Binding-site contacts:
Ligand atom OBL contacts residue GLY158 of chain 1.A at 3.0 Å (h-bond).
Ligand atom CBA contacts residue ARG176 of chain 1.A at 3.7 Å.
Ligand atom CA contacts residue ARG176 of chain 1.A at 3.7 Å.
Ligand atom CBG contacts residue ASP100 of chain 1.A at 3.4 Å.
Ligand atom CAJ contacts residue ALA178 of chain 1.A at 3.6 Å (hydrophobic).
Ligand atom OBL contacts residue LYS157 of chain 1.A at 3.5 Å.
Ligand atom OAK contacts residue ALA178 of chain 1.A at 3.2 Å (h-bond).
Ligand atom CBI contacts residue ARG176 of chain 1.A at 3.7 Å.
Ligand atom OAP contacts residue HIS78 of chain 1.A at 3.5 Å.
Ligand atom CBA contacts residue PHE175 of chain 1.A at 3.3 Å (hydrophobic).
Ligand atom OBP contacts residue ALA160 of chain 1.A at 3.5 Å.
Ligand atom CB contacts residue HIS78 of chain 1.A at 3.4 Å.
Ligand atom NAV contacts residue ARG176 of chain 1.A at 3.0 Å (salt-bridge).
Ligand atom CAR contacts residue LEU156 of chain 1.A at 3.6 Å (hydrophobic).
Ligand atom CBR contacts residue HIS78 of chain 1.A at 3.4 Å.
Ligand atom CAS contacts residue LYS157 of chain 1.A at 3.6 Å.
Ligand atom CBF contacts residue ASP102 of chain 1.A at 3.7 Å.
Ligand atom OBO contacts residue GLY158 of chain 1.A at 3.0 Å (h-bond).
Ligand atom NAV contacts residue HIS78 of chain 1.A at 3.3 Å (h-bond).
Ligand atom OBL contacts residue SER159 of chain 1.A at 3.5 Å (h-bond).
Ligand atom OBL contacts residue ALA160 of chain 1.A at 3.5 Å (h-bond).
Ligand atom OAG contacts residue ALA178 of chain 1.A at 2.9 Å (h-bond).
Ligand atom NBK contacts residue ALA160 of chain 1.A at 3.5 Å.
Ligand atom OAG contacts residue ALA177 of chain 1.A at 3.2 Å.
Ligand atom CBQ contacts residue GLN62 of chain 1.A at 3.4 Å.
Ligand atom CAY contacts residue ALA160 of chain 1.A at 3.5 Å (hydrophobic).
Ligand atom CBZ contacts residue ALA178 of chain 1.A at 3.6 Å (hydrophobic).
Ligand atom CBB contacts residue ASP102 of chain 1.A at 3.7 Å.
Ligand atom OBP contacts residue GLY158 of chain 1.A at 3.2 Å.
Ligand atom CBN contacts residue HIS78 of chain 1.A at 3.4 Å.
Ligand atom NAI contacts residue ALA178 of chain 1.A at 3.0 Å (h-bond).
Ligand atom OBL contacts residue LEU156 of chain 1.A at 3.5 Å (h-bond).
Ligand atom OBO contacts residue LYS157 of chain 1.A at 3.7 Å.
Ligand atom NBK contacts residue HIS78 of chain 1.A at 3.0 Å (h-bond).
Ligand atom C contacts residue HIS78 of chain 1.A at 3.6 Å.
Ligand atom CAF contacts residue ALA177 of chain 1.A at 3.7 Å (hydrophobic).
Ligand atom OBP contacts residue PHE64 of chain 1.A at 3.4 Å.
Ligand atom SBM contacts residue GLY158 of chain 1.A at 3.7 Å.
Ligand atom CBH contacts residue ARG176 of chain 1.A at 3.5 Å.
Ligand atom CBR contacts residue GLY79 of chain 1.A at 3.7 Å.

Sequence of chain 1.A:
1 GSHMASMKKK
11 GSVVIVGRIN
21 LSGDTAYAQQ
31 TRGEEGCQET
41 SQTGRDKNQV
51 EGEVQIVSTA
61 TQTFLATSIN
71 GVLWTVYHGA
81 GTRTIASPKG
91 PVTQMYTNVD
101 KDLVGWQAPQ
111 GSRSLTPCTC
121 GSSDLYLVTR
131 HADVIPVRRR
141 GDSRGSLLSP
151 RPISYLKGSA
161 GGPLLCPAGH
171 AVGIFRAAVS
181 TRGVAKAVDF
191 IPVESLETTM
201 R

A protein and the small-molecule ligand that binds it are described below.
Small molecule (SMILES): CC[C@@H]1C[C@]1(NC(=O)[C@@H]1C[C@@H]2CN1C(=O)[C@H](C(C)(C)C)NC(=O)OCC(C)(C)CCCCc1cccc3c1CN(C3)C(=O)O2)C(=O)NS(=O)(=O)C1CC1